Sequence of chain 2.B:
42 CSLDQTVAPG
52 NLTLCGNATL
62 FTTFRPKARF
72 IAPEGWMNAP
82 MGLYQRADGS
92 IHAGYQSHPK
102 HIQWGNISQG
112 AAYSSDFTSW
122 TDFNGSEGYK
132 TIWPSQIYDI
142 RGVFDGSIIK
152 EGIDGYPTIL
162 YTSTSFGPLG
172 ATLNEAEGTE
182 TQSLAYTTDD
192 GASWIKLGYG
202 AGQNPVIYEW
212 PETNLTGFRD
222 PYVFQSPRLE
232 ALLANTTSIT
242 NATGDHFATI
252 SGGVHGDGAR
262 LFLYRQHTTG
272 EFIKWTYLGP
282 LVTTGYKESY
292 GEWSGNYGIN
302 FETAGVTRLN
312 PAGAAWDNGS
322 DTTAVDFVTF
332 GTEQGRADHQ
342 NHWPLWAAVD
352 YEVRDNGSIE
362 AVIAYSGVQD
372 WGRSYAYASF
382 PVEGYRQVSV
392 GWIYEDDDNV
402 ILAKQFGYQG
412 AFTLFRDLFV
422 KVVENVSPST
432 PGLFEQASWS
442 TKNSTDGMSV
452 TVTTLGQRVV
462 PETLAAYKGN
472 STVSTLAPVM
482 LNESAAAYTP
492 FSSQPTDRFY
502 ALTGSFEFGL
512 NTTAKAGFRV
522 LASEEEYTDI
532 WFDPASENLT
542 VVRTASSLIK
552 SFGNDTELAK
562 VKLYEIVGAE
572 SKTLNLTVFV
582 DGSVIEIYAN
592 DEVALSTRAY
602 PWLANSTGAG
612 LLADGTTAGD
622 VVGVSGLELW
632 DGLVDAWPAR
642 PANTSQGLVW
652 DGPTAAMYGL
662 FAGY

The protein below binds the small molecule below.
Small molecule (SMILES): CC(=O)N[C@@H]1[C@@H](O)[C@H](O)[C@@H](CO)O[C@H]1O

Binding-site contacts:
Ligand atom C5 contacts residue ASN444 of chain 2.B at 3.6 Å.
Ligand atom O5 contacts residue GLY448 of chain 2.B at 4.4 Å.
Ligand atom N2 contacts residue ASN444 of chain 2.B at 2.9 Å (h-bond).
Ligand atom C6 contacts residue GLY448 of chain 2.B at 4.1 Å.
Ligand atom O6 contacts residue PRO429 of chain 2.B at 3.9 Å.
Ligand atom C8 contacts residue ASN444 of chain 2.B at 4.3 Å.
Ligand atom C2 contacts residue ASN444 of chain 2.B at 2.5 Å.
Ligand atom C1 contacts residue PHE435 of chain 2.B at 4.2 Å (hydrophobic).
Ligand atom C1 contacts residue ASN444 of chain 2.B at 1.4 Å.
Ligand atom C7 contacts residue ASN444 of chain 2.B at 3.2 Å.
Ligand atom O6 contacts residue GLY448 of chain 2.B at 2.9 Å (h-bond).
Ligand atom O5 contacts residue PHE435 of chain 2.B at 3.9 Å.
Ligand atom O5 contacts residue ASN444 of chain 2.B at 2.2 Å (h-bond).
Ligand atom C3 contacts residue ASN444 of chain 2.B at 3.8 Å.
Ligand atom C6 contacts residue PHE435 of chain 2.B at 4.1 Å (hydrophobic).
Ligand atom O7 contacts residue ASN444 of chain 2.B at 3.2 Å (h-bond).
Ligand atom C5 contacts residue PHE435 of chain 2.B at 3.6 Å (hydrophobic).
Ligand atom C6 contacts residue PRO429 of chain 2.B at 3.5 Å (hydrophobic).
Ligand atom C4 contacts residue ASN444 of chain 2.B at 4.2 Å.